Sequence of chain 1.A:
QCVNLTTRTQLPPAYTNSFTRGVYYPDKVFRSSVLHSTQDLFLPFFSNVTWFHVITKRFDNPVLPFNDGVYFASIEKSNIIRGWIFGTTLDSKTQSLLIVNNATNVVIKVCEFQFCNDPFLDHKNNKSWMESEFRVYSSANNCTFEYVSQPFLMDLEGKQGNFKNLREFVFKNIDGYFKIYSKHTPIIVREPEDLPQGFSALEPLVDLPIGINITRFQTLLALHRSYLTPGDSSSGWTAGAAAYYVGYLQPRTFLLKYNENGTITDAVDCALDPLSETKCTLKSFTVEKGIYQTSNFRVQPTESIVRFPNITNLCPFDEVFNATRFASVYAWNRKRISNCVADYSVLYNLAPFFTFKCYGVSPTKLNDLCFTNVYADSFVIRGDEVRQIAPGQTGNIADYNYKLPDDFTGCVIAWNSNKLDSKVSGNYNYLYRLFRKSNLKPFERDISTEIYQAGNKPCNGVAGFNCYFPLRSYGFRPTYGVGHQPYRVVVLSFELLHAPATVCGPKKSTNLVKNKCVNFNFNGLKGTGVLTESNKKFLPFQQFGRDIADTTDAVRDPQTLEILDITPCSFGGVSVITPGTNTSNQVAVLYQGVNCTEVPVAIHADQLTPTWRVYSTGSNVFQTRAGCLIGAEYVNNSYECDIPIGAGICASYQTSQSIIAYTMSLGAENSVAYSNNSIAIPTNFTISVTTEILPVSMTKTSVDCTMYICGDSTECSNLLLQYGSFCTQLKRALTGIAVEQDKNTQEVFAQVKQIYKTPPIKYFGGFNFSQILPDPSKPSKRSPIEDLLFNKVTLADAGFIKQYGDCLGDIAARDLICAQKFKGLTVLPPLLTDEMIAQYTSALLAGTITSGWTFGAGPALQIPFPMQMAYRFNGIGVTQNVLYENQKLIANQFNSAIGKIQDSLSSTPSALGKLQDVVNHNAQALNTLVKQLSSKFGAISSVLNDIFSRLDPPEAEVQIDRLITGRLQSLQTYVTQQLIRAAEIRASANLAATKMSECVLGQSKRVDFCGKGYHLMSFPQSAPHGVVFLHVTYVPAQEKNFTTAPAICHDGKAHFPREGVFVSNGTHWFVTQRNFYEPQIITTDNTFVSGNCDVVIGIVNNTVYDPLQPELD

A protein and the small-molecule ligand that binds it are described below.
Small molecule (SMILES): CC(=O)N[C@H]1[C@H](O[C@H]2[C@H](O)[C@@H](NC(C)=O)CO[C@@H]2CO)O[C@H](CO)[C@@H](O)[C@@H]1O

Binding-site contacts:
Ligand atom C7 contacts residue ASN1118 of chain 1.A at 3.7 Å.
Ligand atom C3 contacts residue ASN1118 of chain 1.A at 3.8 Å.
Ligand atom C4 contacts residue ASN1118 of chain 1.A at 4.2 Å.
Ligand atom C8 contacts residue ASN1118 of chain 1.A at 4.1 Å.
Ligand atom N2 contacts residue ASN1118 of chain 1.A at 2.9 Å (h-bond).
Ligand atom C5 contacts residue ASN1118 of chain 1.A at 3.6 Å.
Ligand atom C1 contacts residue ASN1118 of chain 1.A at 1.4 Å.
Ligand atom C2 contacts residue ASN1118 of chain 1.A at 2.4 Å.
Ligand atom O5 contacts residue ASN1118 of chain 1.A at 2.3 Å (h-bond).